Binding-site contacts:
Ligand atom C8 contacts residue ASN737 of chain 1.A at 4.3 Å.
Ligand atom C1 contacts residue ASN737 of chain 1.A at 1.4 Å.
Ligand atom C8 contacts residue ILE1158 of chain 1.A at 4.3 Å (hydrophobic).
Ligand atom O7 contacts residue ASN737 of chain 1.A at 2.8 Å (h-bond).
Ligand atom O5 contacts residue ASP824 of chain 1.B at 4.0 Å.
Ligand atom N2 contacts residue ASN737 of chain 1.A at 2.9 Å (h-bond).
Ligand atom C1 contacts residue ASP824 of chain 1.B at 4.3 Å.
Ligand atom C7 contacts residue ASN737 of chain 1.A at 3.0 Å.
Ligand atom O7 contacts residue ASP824 of chain 1.B at 4.5 Å.
Ligand atom C3 contacts residue ASN737 of chain 1.A at 3.8 Å.
Ligand atom C8 contacts residue GLY1159 of chain 1.A at 4.0 Å.
Ligand atom O5 contacts residue ASN737 of chain 1.A at 2.4 Å (h-bond).
Ligand atom C2 contacts residue ASN737 of chain 1.A at 2.5 Å.
Ligand atom C4 contacts residue ASN737 of chain 1.A at 4.2 Å.
Ligand atom C5 contacts residue ASN737 of chain 1.A at 3.7 Å.

Sequence of chain 1.B:
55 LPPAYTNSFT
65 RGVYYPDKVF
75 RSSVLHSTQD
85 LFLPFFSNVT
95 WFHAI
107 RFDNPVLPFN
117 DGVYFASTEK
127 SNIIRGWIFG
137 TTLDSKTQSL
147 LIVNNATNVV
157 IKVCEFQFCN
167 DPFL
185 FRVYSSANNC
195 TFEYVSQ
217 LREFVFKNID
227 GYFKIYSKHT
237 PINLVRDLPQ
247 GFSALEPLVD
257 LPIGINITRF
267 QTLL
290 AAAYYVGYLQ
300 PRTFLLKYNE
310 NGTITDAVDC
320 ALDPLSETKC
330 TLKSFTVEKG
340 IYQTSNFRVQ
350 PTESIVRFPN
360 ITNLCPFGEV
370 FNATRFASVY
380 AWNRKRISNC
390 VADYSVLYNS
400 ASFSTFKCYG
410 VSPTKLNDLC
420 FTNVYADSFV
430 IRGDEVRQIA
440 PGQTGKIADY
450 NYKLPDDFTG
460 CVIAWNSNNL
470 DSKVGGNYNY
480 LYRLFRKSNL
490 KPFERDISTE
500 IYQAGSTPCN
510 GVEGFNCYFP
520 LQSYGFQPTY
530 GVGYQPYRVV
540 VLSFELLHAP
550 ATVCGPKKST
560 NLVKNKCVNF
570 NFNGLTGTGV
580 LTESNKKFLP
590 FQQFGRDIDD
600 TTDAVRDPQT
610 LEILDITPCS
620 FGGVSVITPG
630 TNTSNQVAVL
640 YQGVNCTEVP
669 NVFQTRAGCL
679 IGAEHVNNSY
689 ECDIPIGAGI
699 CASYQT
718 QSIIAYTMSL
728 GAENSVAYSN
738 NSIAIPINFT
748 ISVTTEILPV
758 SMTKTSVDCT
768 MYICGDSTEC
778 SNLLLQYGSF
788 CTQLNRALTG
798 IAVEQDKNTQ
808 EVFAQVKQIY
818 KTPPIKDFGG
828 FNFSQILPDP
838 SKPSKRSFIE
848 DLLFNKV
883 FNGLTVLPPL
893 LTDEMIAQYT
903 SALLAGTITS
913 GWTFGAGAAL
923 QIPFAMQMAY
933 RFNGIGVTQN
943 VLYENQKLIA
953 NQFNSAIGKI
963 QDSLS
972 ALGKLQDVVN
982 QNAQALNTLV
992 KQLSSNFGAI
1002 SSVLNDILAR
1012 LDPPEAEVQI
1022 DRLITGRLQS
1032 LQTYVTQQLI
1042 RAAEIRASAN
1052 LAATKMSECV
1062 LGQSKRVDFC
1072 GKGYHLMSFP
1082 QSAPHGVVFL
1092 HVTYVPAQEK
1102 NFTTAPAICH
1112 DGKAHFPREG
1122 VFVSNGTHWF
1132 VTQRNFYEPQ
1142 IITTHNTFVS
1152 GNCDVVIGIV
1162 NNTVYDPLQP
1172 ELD

Sequence of chain 1.A:
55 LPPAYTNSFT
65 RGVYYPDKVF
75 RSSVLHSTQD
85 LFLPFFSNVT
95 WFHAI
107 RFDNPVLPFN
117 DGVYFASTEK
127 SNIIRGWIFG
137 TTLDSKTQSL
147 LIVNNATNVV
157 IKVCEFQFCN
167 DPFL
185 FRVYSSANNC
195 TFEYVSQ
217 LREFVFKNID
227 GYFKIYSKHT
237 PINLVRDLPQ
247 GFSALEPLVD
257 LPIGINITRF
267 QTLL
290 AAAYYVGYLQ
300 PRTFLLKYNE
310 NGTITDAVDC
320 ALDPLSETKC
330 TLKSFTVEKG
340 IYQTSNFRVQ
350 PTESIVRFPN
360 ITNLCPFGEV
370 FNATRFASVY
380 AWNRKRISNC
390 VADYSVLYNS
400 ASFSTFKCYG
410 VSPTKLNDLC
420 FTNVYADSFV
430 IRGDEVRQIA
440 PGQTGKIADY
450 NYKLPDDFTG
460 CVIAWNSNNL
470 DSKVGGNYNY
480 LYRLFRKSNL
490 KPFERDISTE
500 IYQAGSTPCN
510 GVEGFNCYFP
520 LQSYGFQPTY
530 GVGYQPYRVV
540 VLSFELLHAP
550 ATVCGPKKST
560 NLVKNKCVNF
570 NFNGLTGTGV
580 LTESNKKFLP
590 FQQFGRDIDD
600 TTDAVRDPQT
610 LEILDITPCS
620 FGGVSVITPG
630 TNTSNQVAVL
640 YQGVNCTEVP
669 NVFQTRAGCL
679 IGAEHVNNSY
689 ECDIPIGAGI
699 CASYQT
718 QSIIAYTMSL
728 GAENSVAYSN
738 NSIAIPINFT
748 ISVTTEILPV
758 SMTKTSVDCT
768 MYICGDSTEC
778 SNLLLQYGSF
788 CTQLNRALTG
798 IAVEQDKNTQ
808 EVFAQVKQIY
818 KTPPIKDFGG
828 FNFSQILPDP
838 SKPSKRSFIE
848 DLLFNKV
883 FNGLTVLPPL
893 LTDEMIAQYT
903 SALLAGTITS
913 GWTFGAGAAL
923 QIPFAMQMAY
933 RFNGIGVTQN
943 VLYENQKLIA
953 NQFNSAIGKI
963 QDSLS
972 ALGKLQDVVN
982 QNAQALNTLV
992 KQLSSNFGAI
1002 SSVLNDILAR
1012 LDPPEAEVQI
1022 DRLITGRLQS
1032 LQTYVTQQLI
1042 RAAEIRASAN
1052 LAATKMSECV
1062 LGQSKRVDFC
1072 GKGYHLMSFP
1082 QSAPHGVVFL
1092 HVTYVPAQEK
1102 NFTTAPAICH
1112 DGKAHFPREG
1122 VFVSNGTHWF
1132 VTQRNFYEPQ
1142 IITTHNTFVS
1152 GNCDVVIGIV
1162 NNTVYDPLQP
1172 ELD

The small molecule below binds the protein below.
Small molecule (SMILES): CC(=O)N[C@@H]1[C@@H](O)[C@H](O)[C@@H](CO)O[C@H]1O